Binding-site contacts:
Ligand atom O5 contacts residue ASN284 of chain 2.A at 2.3 Å (h-bond).
Ligand atom O6 contacts residue PRO283 of chain 2.A at 3.7 Å.
Ligand atom C8 contacts residue SER44 of chain 2.A at 4.0 Å.
Ligand atom C5 contacts residue ASN297 of chain 2.A at 4.1 Å.
Ligand atom C8 contacts residue ASN295 of chain 2.A at 3.9 Å.
Ligand atom N2 contacts residue ASN284 of chain 2.A at 3.2 Å (h-bond).
Ligand atom C2 contacts residue VAL296 of chain 2.A at 4.4 Å (hydrophobic).
Ligand atom C3 contacts residue ASN284 of chain 2.A at 4.0 Å.
Ligand atom C7 contacts residue VAL296 of chain 2.A at 4.0 Å (hydrophobic).
Ligand atom O6 contacts residue ASN284 of chain 2.A at 3.3 Å (h-bond).
Ligand atom N2 contacts residue VAL296 of chain 2.A at 3.6 Å.
Ligand atom C6 contacts residue ASN284 of chain 2.A at 4.0 Å.
Ligand atom C4 contacts residue ASN284 of chain 2.A at 4.3 Å.
Ligand atom C5 contacts residue ASN284 of chain 2.A at 3.5 Å.
Ligand atom C6 contacts residue ASN297 of chain 2.A at 4.2 Å.
Ligand atom O7 contacts residue ASN284 of chain 2.A at 2.9 Å (h-bond).
Ligand atom C1 contacts residue VAL296 of chain 2.A at 4.1 Å (hydrophobic).
Ligand atom C1 contacts residue ASN284 of chain 2.A at 1.4 Å.
Ligand atom C8 contacts residue VAL296 of chain 2.A at 4.0 Å (hydrophobic).
Ligand atom C2 contacts residue ASN284 of chain 2.A at 2.7 Å.
Ligand atom O6 contacts residue ASN297 of chain 2.A at 3.5 Å (h-bond).
Ligand atom C7 contacts residue ASN284 of chain 2.A at 3.3 Å.

Sequence of chain 2.A:
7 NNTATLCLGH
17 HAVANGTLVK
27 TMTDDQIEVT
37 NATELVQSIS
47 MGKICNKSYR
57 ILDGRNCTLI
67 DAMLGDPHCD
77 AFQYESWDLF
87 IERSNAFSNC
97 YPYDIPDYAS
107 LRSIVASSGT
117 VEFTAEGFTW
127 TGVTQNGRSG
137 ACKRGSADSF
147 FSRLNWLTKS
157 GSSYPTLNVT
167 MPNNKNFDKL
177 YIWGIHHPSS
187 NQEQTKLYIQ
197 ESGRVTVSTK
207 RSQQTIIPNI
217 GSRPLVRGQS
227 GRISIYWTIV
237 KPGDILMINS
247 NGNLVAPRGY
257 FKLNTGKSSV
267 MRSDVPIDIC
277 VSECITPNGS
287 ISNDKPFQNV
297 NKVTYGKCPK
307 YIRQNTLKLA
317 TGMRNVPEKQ

This protein binds this small molecule.
Small molecule (SMILES): CC(=O)N[C@H]1[C@H](O[C@H]2[C@H](O)[C@@H](NC(C)=O)CO[C@@H]2CO)O[C@H](CO)[C@@H](O)[C@@H]1O